Sequence of chain 1.F:
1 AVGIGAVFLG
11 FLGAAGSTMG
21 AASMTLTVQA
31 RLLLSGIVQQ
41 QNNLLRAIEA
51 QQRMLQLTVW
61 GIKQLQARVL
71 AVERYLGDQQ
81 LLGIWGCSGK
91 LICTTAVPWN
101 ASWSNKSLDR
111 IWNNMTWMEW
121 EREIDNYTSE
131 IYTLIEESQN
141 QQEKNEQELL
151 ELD

The protein below binds the small molecule below.
Small molecule (SMILES): CC(=O)N[C@H]1[C@H](O[C@H]2[C@H](O)[C@@H](NC(C)=O)CO[C@@H]2CO)O[C@H](CO)[C@@H](O[C@@H]2O[C@H](CO[C@H]3O[C@H](CO)[C@@H](O)[C@H](O)[C@@H]3O)[C@@H](O)[C@H](O[C@H]3O[C@H](CO)[C@@H](O)[C@H](O)[C@@H]3O[C@H]3O[C@H](CO)[C@@H](O)[C@H](O)[C@@H]3O)[C@@H]2O)[C@@H]1O

Binding-site contacts:
Ligand atom O6 contacts residue GLU53 of chain 1.E at 4.1 Å.
Ligand atom C1 contacts residue ASN209 of chain 1.E at 1.4 Å.
Ligand atom O6 contacts residue VAL55 of chain 1.E at 3.0 Å.
Ligand atom C8 contacts residue ASN209 of chain 1.E at 4.3 Å.
Ligand atom C1 contacts residue MAN5 of chain 1.IB at 4.2 Å.
Ligand atom C8 contacts residue VAL55 of chain 1.E at 3.1 Å (hydrophobic).
Ligand atom C7 contacts residue ASN197 of chain 1.E at 3.7 Å.
Ligand atom C7 contacts residue VAL55 of chain 1.E at 4.1 Å (hydrophobic).
Ligand atom O6 contacts residue SER211 of chain 1.E at 3.9 Å.
Ligand atom O5 contacts residue ASN209 of chain 1.E at 2.1 Å (h-bond).
Ligand atom N2 contacts residue ASN209 of chain 1.E at 2.6 Å (h-bond).
Ligand atom C6 contacts residue MAN5 of chain 1.IB at 3.8 Å.
Ligand atom O7 contacts residue ASN197 of chain 1.E at 2.8 Å (h-bond).
Ligand atom O5 contacts residue MAN5 of chain 1.IB at 4.2 Å.
Ligand atom C2 contacts residue MAN5 of chain 1.IB at 3.9 Å.
Ligand atom C3 contacts residue MAN5 of chain 1.IB at 3.2 Å.
Ligand atom C3 contacts residue ASN209 of chain 1.E at 3.6 Å.
Ligand atom C4 contacts residue ILE4 of chain 1.F at 4.3 Å (hydrophobic).
Ligand atom O5 contacts residue ASN197 of chain 1.E at 3.8 Å.
Ligand atom O3 contacts residue MAN5 of chain 1.IB at 3.9 Å.
Ligand atom C2 contacts residue ASN209 of chain 1.E at 2.2 Å.
Ligand atom C4 contacts residue ASN197 of chain 1.E at 4.2 Å.
Ligand atom O4 contacts residue MAN5 of chain 1.IB at 3.0 Å (h-bond).
Ligand atom C7 contacts residue ASN209 of chain 1.E at 3.1 Å.
Ligand atom C5 contacts residue ASN209 of chain 1.E at 3.4 Å.
Ligand atom C4 contacts residue MAN5 of chain 1.IB at 2.5 Å.
Ligand atom C6 contacts residue VAL55 of chain 1.E at 3.5 Å (hydrophobic).
Ligand atom C6 contacts residue ASN197 of chain 1.E at 4.1 Å.
Ligand atom O3 contacts residue MAN5 of chain 1.IB at 2.9 Å (h-bond).
Ligand atom O7 contacts residue ASN209 of chain 1.E at 3.4 Å (h-bond).
Ligand atom C6 contacts residue GLU53 of chain 1.E at 4.2 Å.
Ligand atom C5 contacts residue ASN197 of chain 1.E at 4.3 Å.
Ligand atom C2 contacts residue ASN197 of chain 1.E at 4.3 Å.
Ligand atom O4 contacts residue MAN4 of chain 1.IB at 3.9 Å.
Ligand atom C4 contacts residue ASN209 of chain 1.E at 4.0 Å.
Ligand atom C5 contacts residue MAN5 of chain 1.IB at 3.7 Å.
Ligand atom O7 contacts residue LYS199 of chain 1.E at 4.0 Å.
Ligand atom O2 contacts residue MAN5 of chain 1.IB at 3.5 Å (h-bond).
Ligand atom O2 contacts residue ILE4 of chain 1.F at 3.8 Å.
Ligand atom C3 contacts residue MAN5 of chain 1.IB at 4.0 Å.

Sequence of chain 1.E:
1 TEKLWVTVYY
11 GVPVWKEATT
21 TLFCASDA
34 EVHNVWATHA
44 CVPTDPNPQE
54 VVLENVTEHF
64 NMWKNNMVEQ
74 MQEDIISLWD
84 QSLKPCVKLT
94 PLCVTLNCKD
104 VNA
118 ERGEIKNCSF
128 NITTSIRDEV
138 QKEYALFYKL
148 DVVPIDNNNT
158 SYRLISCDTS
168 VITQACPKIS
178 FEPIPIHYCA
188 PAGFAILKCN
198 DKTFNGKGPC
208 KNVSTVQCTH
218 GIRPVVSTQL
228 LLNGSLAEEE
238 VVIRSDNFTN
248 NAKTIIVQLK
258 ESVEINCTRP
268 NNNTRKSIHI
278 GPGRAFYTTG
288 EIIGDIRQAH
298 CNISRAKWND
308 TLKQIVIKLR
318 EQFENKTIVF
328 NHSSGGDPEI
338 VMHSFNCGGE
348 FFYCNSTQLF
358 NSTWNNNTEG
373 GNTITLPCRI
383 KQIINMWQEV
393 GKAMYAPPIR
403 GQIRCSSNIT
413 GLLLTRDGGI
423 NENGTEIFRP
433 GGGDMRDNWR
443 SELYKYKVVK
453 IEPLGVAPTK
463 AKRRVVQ